Sequence of chain 1.B:
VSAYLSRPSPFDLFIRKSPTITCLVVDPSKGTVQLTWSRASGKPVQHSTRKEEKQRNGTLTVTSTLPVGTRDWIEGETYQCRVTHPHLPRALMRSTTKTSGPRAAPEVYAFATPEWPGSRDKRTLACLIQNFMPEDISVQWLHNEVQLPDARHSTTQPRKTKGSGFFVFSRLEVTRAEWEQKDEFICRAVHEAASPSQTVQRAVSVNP

The protein below binds the small molecule below.
Small molecule (SMILES): CC(=O)N[C@H]1[C@H](O[C@H]2[C@H](O)[C@@H](NC(C)=O)CO[C@@H]2CO)O[C@H](CO)[C@@H](O[C@@H]2O[C@H](CO[C@H]3O[C@H](CO)[C@@H](O)[C@H](O)[C@@H]3O)[C@@H](O)[C@H](O[C@H]3O[C@H](CO)[C@@H](O)[C@H](O)[C@@H]3O)[C@@H]2O)[C@@H]1O

Binding-site contacts:
Ligand atom C6 contacts residue THR74 of chain 1.B at 4.1 Å.
Ligand atom C2 contacts residue ASN70 of chain 1.B at 4.0 Å.
Ligand atom C1 contacts residue VAL37 of chain 1.B at 4.3 Å (hydrophobic).
Ligand atom O6 contacts residue TYR15 of chain 1.B at 3.1 Å (h-bond).
Ligand atom O7 contacts residue THR74 of chain 1.B at 3.6 Å.
Ligand atom C1 contacts residue ASN70 of chain 1.B at 2.9 Å.
Ligand atom C6 contacts residue TYR15 of chain 1.B at 4.1 Å (hydrophobic).
Ligand atom C1 contacts residue TYR15 of chain 1.B at 4.2 Å (hydrophobic).
Ligand atom O5 contacts residue GLN68 of chain 1.B at 4.1 Å.
Ligand atom C6 contacts residue GLN68 of chain 1.B at 2.9 Å.
Ligand atom O4 contacts residue VAL37 of chain 1.B at 3.9 Å.
Ligand atom N2 contacts residue ASN70 of chain 1.B at 4.1 Å.
Ligand atom C8 contacts residue GLN68 of chain 1.B at 4.0 Å.
Ligand atom C3 contacts residue VAL37 of chain 1.B at 3.9 Å (hydrophobic).
Ligand atom O3 contacts residue VAL37 of chain 1.B at 4.4 Å.
Ligand atom O7 contacts residue LEU35 of chain 1.B at 3.1 Å.
Ligand atom C7 contacts residue LEU35 of chain 1.B at 4.3 Å (hydrophobic).
Ligand atom C1 contacts residue TYR15 of chain 1.B at 4.3 Å (hydrophobic).
Ligand atom C7 contacts residue THR74 of chain 1.B at 4.3 Å.
Ligand atom C2 contacts residue VAL37 of chain 1.B at 4.1 Å (hydrophobic).
Ligand atom O4 contacts residue TYR15 of chain 1.B at 4.1 Å.
Ligand atom C5 contacts residue GLN68 of chain 1.B at 4.0 Å.
Ligand atom C1 contacts residue THR72 of chain 1.B at 3.2 Å.
Ligand atom C4 contacts residue TYR15 of chain 1.B at 4.4 Å (hydrophobic).
Ligand atom O5 contacts residue TYR15 of chain 1.B at 4.2 Å.
Ligand atom O5 contacts residue VAL37 of chain 1.B at 4.2 Å.
Ligand atom O3 contacts residue GLN170 of chain 1.B at 3.9 Å.
Ligand atom C2 contacts residue TYR15 of chain 1.B at 4.4 Å (hydrophobic).
Ligand atom C3 contacts residue TYR15 of chain 1.B at 3.8 Å (hydrophobic).
Ligand atom C5 contacts residue TYR15 of chain 1.B at 4.2 Å (hydrophobic).
Ligand atom O6 contacts residue THR74 of chain 1.B at 4.3 Å.
Ligand atom C3 contacts residue LEU35 of chain 1.B at 4.2 Å (hydrophobic).
Ligand atom C5 contacts residue THR74 of chain 1.B at 4.4 Å.
Ligand atom O5 contacts residue ASN70 of chain 1.B at 3.2 Å (h-bond).
Ligand atom O6 contacts residue ASN70 of chain 1.B at 4.3 Å.
Ligand atom C4 contacts residue LEU35 of chain 1.B at 4.4 Å (hydrophobic).
Ligand atom O5 contacts residue THR72 of chain 1.B at 3.6 Å (h-bond).
Ligand atom O3 contacts residue LEU35 of chain 1.B at 3.3 Å.
Ligand atom C5 contacts residue THR72 of chain 1.B at 4.3 Å.
Ligand atom O6 contacts residue GLN68 of chain 1.B at 2.1 Å (h-bond).